This small molecule binds to this protein.
Small molecule (SMILES): CC(=O)N[C@@H]1[C@@H](O)[C@H](O)[C@@H](CO)O[C@H]1O

Binding-site contacts:
Ligand atom O6 contacts residue LYS160 of chain 2.A at 4.4 Å.
Ligand atom C4 contacts residue ASN231 of chain 2.A at 4.2 Å.
Ligand atom O6 contacts residue ASN231 of chain 2.A at 4.0 Å.
Ligand atom N2 contacts residue LYS164 of chain 2.A at 3.0 Å (salt-bridge).
Ligand atom C8 contacts residue ASN231 of chain 2.A at 4.3 Å.
Ligand atom C2 contacts residue ASN231 of chain 2.A at 2.5 Å.
Ligand atom C5 contacts residue ASN231 of chain 2.A at 3.7 Å.
Ligand atom C1 contacts residue ASN231 of chain 2.A at 1.4 Å.
Ligand atom C3 contacts residue LYS164 of chain 2.A at 3.1 Å.
Ligand atom O7 contacts residue ASN231 of chain 2.A at 2.9 Å (h-bond).
Ligand atom C7 contacts residue LYS164 of chain 2.A at 4.2 Å.
Ligand atom C1 contacts residue LYS164 of chain 2.A at 4.0 Å.
Ligand atom C8 contacts residue LYS164 of chain 2.A at 4.4 Å.
Ligand atom C7 contacts residue ASN231 of chain 2.A at 3.1 Å.
Ligand atom O5 contacts residue ASN231 of chain 2.A at 2.4 Å (h-bond).
Ligand atom C3 contacts residue ASN231 of chain 2.A at 3.8 Å.
Ligand atom C4 contacts residue LYS164 of chain 2.A at 4.3 Å.
Ligand atom C2 contacts residue LYS164 of chain 2.A at 3.5 Å.
Ligand atom O3 contacts residue LYS164 of chain 2.A at 3.5 Å (salt-bridge).
Ligand atom N2 contacts residue ASN231 of chain 2.A at 2.9 Å (h-bond).

Sequence of chain 2.A:
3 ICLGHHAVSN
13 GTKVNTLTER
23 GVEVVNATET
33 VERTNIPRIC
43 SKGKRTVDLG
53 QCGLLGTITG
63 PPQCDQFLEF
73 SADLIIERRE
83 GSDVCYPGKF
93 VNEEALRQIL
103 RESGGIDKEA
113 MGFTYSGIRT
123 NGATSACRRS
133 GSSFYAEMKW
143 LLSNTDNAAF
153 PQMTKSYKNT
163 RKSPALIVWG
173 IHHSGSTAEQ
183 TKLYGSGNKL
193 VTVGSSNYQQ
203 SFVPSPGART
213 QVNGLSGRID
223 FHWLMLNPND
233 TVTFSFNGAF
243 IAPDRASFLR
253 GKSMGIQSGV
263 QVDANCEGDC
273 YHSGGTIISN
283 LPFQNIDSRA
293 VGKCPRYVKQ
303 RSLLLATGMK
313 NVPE